Sequence of chain 1.A:
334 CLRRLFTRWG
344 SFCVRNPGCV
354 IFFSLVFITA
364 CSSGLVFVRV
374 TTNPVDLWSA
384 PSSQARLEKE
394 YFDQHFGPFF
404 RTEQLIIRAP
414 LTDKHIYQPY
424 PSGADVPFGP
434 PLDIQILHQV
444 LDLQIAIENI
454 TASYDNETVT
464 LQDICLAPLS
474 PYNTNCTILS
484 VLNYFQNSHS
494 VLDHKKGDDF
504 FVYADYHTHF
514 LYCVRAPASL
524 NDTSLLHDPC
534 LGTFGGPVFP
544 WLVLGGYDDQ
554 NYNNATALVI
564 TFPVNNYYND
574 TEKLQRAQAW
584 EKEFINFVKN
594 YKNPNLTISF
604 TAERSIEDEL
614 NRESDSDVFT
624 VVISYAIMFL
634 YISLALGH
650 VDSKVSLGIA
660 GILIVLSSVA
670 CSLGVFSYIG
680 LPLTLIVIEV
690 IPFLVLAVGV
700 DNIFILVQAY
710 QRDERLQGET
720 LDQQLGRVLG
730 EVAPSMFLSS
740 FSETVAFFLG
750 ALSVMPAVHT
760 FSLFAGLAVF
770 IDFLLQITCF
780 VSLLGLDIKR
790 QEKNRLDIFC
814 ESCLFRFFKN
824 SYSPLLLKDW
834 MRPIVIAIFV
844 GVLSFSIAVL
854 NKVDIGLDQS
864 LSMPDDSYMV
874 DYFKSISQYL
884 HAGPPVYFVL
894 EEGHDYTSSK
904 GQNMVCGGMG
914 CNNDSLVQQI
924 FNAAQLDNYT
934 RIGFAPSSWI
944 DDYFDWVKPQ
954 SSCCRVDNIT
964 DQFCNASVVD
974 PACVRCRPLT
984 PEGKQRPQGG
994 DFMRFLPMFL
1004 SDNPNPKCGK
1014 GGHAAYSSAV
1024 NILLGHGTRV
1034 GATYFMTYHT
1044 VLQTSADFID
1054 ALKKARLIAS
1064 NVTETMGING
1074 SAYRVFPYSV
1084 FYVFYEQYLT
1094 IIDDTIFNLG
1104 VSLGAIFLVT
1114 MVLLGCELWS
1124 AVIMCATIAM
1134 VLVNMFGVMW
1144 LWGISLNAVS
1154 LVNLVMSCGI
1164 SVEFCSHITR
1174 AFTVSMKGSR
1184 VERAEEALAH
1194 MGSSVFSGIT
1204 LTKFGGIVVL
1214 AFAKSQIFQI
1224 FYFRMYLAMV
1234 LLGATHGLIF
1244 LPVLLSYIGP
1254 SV

This protein binds this small molecule.
Small molecule (SMILES): CC(=O)N[C@@H]1[C@@H](O)[C@H](O)[C@@H](CO)O[C@H]1O

Binding-site contacts:
Ligand atom C2 contacts residue HIS530 of chain 1.A at 4.1 Å.
Ligand atom C1 contacts residue ASN524 of chain 1.A at 1.4 Å.
Ligand atom C4 contacts residue ASN524 of chain 1.A at 4.3 Å.
Ligand atom C5 contacts residue ASN524 of chain 1.A at 3.6 Å.
Ligand atom C1 contacts residue HIS530 of chain 1.A at 4.2 Å.
Ligand atom O5 contacts residue LEU529 of chain 1.A at 4.1 Å.
Ligand atom C2 contacts residue ASN524 of chain 1.A at 2.5 Å.
Ligand atom O5 contacts residue ASN524 of chain 1.A at 2.3 Å (h-bond).
Ligand atom O7 contacts residue ASN524 of chain 1.A at 4.2 Å.
Ligand atom C4 contacts residue LEU529 of chain 1.A at 4.3 Å (hydrophobic).
Ligand atom C7 contacts residue HIS530 of chain 1.A at 4.0 Å.
Ligand atom N2 contacts residue HIS530 of chain 1.A at 3.2 Å.
Ligand atom C5 contacts residue LEU529 of chain 1.A at 3.8 Å (hydrophobic).
Ligand atom O4 contacts residue LEU529 of chain 1.A at 3.7 Å.
Ligand atom C1 contacts residue LEU529 of chain 1.A at 3.6 Å (hydrophobic).
Ligand atom C8 contacts residue ASN524 of chain 1.A at 3.5 Å.
Ligand atom N2 contacts residue LEU529 of chain 1.A at 4.3 Å.
Ligand atom C3 contacts residue HIS530 of chain 1.A at 4.3 Å.
Ligand atom C3 contacts residue ASN524 of chain 1.A at 3.8 Å.
Ligand atom C3 contacts residue LEU529 of chain 1.A at 3.8 Å (hydrophobic).
Ligand atom N2 contacts residue ASN524 of chain 1.A at 2.5 Å (h-bond).
Ligand atom C8 contacts residue HIS530 of chain 1.A at 3.8 Å.
Ligand atom C2 contacts residue LEU529 of chain 1.A at 4.1 Å (hydrophobic).
Ligand atom C7 contacts residue ASN524 of chain 1.A at 3.2 Å.